A small-molecule ligand and the protein it binds are described below.
Small molecule (SMILES): CC(=O)N[C@H]1[C@H](O[C@H]2[C@H](O)[C@@H](NC(C)=O)CO[C@@H]2CO)O[C@H](CO)[C@@H](O)[C@@H]1O

Sequence of chain 1.I:
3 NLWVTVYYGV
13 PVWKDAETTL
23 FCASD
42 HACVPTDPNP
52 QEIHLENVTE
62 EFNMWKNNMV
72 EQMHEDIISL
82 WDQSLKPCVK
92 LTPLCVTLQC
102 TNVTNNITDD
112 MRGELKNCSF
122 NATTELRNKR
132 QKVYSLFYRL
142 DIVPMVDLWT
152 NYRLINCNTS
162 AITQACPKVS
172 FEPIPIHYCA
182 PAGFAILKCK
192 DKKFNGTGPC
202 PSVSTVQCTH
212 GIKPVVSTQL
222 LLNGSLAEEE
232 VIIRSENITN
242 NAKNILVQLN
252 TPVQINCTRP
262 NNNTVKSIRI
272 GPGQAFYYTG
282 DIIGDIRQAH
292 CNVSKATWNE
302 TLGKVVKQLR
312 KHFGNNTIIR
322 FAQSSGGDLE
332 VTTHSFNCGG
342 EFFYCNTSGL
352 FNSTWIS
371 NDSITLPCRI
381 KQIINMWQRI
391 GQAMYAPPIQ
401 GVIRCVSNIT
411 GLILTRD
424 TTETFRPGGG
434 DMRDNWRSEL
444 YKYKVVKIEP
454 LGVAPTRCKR

Binding-site contacts:
Ligand atom O5 contacts residue SER373 of chain 1.I at 4.1 Å.
Ligand atom C1 contacts residue ASN293 of chain 1.I at 1.5 Å.
Ligand atom C3 contacts residue HIS291 of chain 1.I at 4.2 Å.
Ligand atom C2 contacts residue ASN293 of chain 1.I at 2.5 Å.
Ligand atom C7 contacts residue ARG404 of chain 1.I at 3.7 Å.
Ligand atom C7 contacts residue HIS291 of chain 1.I at 3.9 Å.
Ligand atom C8 contacts residue ASN293 of chain 1.I at 3.5 Å.
Ligand atom C5 contacts residue THR375 of chain 1.I at 4.4 Å.
Ligand atom C7 contacts residue THR259 of chain 1.I at 3.9 Å.
Ligand atom C3 contacts residue ASN293 of chain 1.I at 3.9 Å.
Ligand atom C7 contacts residue ASN293 of chain 1.I at 3.6 Å.
Ligand atom C1 contacts residue THR375 of chain 1.I at 4.3 Å.
Ligand atom C2 contacts residue HIS291 of chain 1.I at 4.3 Å.
Ligand atom C5 contacts residue ASN293 of chain 1.I at 3.8 Å.
Ligand atom N2 contacts residue ASN293 of chain 1.I at 3.0 Å (h-bond).
Ligand atom O5 contacts residue ASN293 of chain 1.I at 2.4 Å (h-bond).
Ligand atom O5 contacts residue THR375 of chain 1.I at 3.9 Å.
Ligand atom C1 contacts residue HIS291 of chain 1.I at 4.0 Å.
Ligand atom C8 contacts residue THR259 of chain 1.I at 3.9 Å.
Ligand atom C8 contacts residue ARG404 of chain 1.I at 4.4 Å.
Ligand atom N2 contacts residue HIS291 of chain 1.I at 3.9 Å.
Ligand atom O7 contacts residue THR259 of chain 1.I at 3.5 Å.
Ligand atom O7 contacts residue HIS291 of chain 1.I at 4.3 Å.
Ligand atom C8 contacts residue HIS291 of chain 1.I at 4.1 Å.
Ligand atom O7 contacts residue ARG404 of chain 1.I at 2.8 Å (salt-bridge).
Ligand atom C8 contacts residue ASN257 of chain 1.I at 3.1 Å.
Ligand atom C4 contacts residue ASN293 of chain 1.I at 4.3 Å.
Ligand atom O6 contacts residue THR375 of chain 1.I at 3.6 Å.